Binding-site contacts:
Ligand atom C8 contacts residue TRP119 of chain 1.A at 3.5 Å (hydrophobic).
Ligand atom C2 contacts residue ARG46 of chain 1.A at 3.5 Å.
Ligand atom PA contacts residue ASN168 of chain 1.A at 3.8 Å.
Ligand atom PB contacts residue TYR227 of chain 1.A at 3.2 Å.
Ligand atom O3A contacts residue LYS278 of chain 1.A at 3.0 Å (salt-bridge).
Ligand atom O2B contacts residue TYR227 of chain 1.A at 2.4 Å (h-bond).
Ligand atom C1 contacts residue TYR227 of chain 1.A at 3.4 Å (hydrophobic).
Ligand atom O3A contacts residue ARG223 of chain 1.A at 3.3 Å (salt-bridge).
Ligand atom O3A contacts residue TYR227 of chain 1.A at 4.0 Å.
Ligand atom O2A contacts residue ARG46 of chain 1.A at 3.1 Å (salt-bridge).
Ligand atom C4 contacts residue ILE262 of chain 1.A at 3.6 Å (hydrophobic).
Ligand atom PB contacts residue ARG46 of chain 1.A at 3.8 Å.
Ligand atom C1 contacts residue ARG46 of chain 1.A at 3.4 Å.
Ligand atom S1 contacts residue LYS117 of chain 1.A at 3.4 Å (salt-bridge).
Ligand atom O1B contacts residue ARG46 of chain 1.A at 3.2 Å (salt-bridge).
Ligand atom O1A contacts residue ASP161 of chain 1.A at 4.0 Å.
Ligand atom O2B contacts residue ARG46 of chain 1.A at 3.2 Å (salt-bridge).
Ligand atom S1 contacts residue TRP119 of chain 1.A at 3.2 Å.
Ligand atom PA contacts residue ARG223 of chain 1.A at 3.9 Å.
Ligand atom O3B contacts residue ASN168 of chain 1.A at 3.0 Å (h-bond).
Ligand atom O3A contacts residue ASN168 of chain 1.A at 3.1 Å (h-bond).
Ligand atom O3B contacts residue TYR227 of chain 1.A at 3.0 Å (h-bond).
Ligand atom O1A contacts residue ASN168 of chain 1.A at 3.5 Å (h-bond).
Ligand atom PA contacts residue LYS117 of chain 1.A at 3.6 Å.
Ligand atom C2 contacts residue ARG60 of chain 1.A at 3.5 Å.
Ligand atom C8 contacts residue ARG60 of chain 1.A at 3.6 Å.
Ligand atom O3B contacts residue TYR170 of chain 1.A at 2.5 Å (h-bond).
Ligand atom PA contacts residue ARG46 of chain 1.A at 3.9 Å.
Ligand atom O1A contacts residue LYS117 of chain 1.A at 3.2 Å (salt-bridge).
Ligand atom PB contacts residue TYR170 of chain 1.A at 3.8 Å.
Ligand atom O1B contacts residue ARG60 of chain 1.A at 3.8 Å.
Ligand atom C10 contacts residue TYR227 of chain 1.A at 3.6 Å (hydrophobic).
Ligand atom O1B contacts residue LYS117 of chain 1.A at 2.6 Å (salt-bridge).
Ligand atom O2A contacts residue LYS278 of chain 1.A at 2.8 Å (salt-bridge).
Ligand atom S1 contacts residue ARG60 of chain 1.A at 3.1 Å (salt-bridge).
Ligand atom O2B contacts residue LYS278 of chain 1.A at 3.1 Å (salt-bridge).
Ligand atom O3B contacts residue LYS117 of chain 1.A at 3.6 Å.
Ligand atom PB contacts residue LYS117 of chain 1.A at 3.4 Å.
Ligand atom PA contacts residue LYS278 of chain 1.A at 3.4 Å.
Ligand atom S1 contacts residue ARG46 of chain 1.A at 3.5 Å (salt-bridge).

A protein and the small-molecule ligand that binds it are described below.
Small molecule (SMILES): CC(C)=CCCC(C)=CCS[P](=O)(O)OP(=O)(O)O

Sequence of chain 1.A:
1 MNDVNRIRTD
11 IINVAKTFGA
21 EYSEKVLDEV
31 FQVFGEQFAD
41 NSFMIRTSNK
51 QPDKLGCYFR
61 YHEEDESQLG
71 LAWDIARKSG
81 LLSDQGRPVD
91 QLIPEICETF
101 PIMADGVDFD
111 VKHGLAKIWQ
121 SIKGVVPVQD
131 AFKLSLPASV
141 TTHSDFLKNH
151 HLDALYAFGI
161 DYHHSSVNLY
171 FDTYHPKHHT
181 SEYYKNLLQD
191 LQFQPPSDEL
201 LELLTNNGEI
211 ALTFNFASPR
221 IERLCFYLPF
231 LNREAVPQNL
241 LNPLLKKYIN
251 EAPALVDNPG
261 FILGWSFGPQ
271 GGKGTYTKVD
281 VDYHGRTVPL